Sequence of chain 1.A:
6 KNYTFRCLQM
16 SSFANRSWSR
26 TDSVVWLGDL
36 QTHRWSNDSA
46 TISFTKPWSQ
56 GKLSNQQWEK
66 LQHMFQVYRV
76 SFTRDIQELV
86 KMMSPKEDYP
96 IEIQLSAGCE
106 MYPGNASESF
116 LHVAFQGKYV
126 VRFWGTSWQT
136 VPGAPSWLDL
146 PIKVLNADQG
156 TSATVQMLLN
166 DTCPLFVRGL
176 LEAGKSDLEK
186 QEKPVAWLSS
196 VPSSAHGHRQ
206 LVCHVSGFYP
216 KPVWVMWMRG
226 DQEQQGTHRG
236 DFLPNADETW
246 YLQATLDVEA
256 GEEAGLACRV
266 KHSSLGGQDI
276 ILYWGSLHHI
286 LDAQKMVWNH

Binding-site contacts:
Ligand atom C3 contacts residue ASN20 of chain 1.A at 3.8 Å.
Ligand atom C1 contacts residue ALA19 of chain 1.A at 4.2 Å (hydrophobic).
Ligand atom N2 contacts residue ASN20 of chain 1.A at 2.9 Å (h-bond).
Ligand atom N2 contacts residue SER22 of chain 1.A at 3.6 Å.
Ligand atom C2 contacts residue ASN20 of chain 1.A at 2.4 Å.
Ligand atom C6 contacts residue TRP23 of chain 1.A at 3.9 Å (hydrophobic).
Ligand atom C5 contacts residue ASN20 of chain 1.A at 3.6 Å.
Ligand atom C7 contacts residue ASN20 of chain 1.A at 3.5 Å.
Ligand atom C4 contacts residue ASN20 of chain 1.A at 4.2 Å.
Ligand atom C5 contacts residue ALA19 of chain 1.A at 4.2 Å (hydrophobic).
Ligand atom O5 contacts residue ALA19 of chain 1.A at 3.4 Å.
Ligand atom C8 contacts residue TRP23 of chain 1.A at 3.5 Å (hydrophobic).
Ligand atom C1 contacts residue SER22 of chain 1.A at 3.9 Å.
Ligand atom C1 contacts residue TRP23 of chain 1.A at 3.6 Å (hydrophobic).
Ligand atom C2 contacts residue SER22 of chain 1.A at 4.3 Å.
Ligand atom C8 contacts residue ASN20 of chain 1.A at 4.5 Å.
Ligand atom C1 contacts residue ASN20 of chain 1.A at 1.4 Å.
Ligand atom O5 contacts residue ASN20 of chain 1.A at 2.3 Å (h-bond).
Ligand atom O4 contacts residue TRP23 of chain 1.A at 4.5 Å.
Ligand atom C6 contacts residue ALA19 of chain 1.A at 3.9 Å (hydrophobic).
Ligand atom O6 contacts residue ALA19 of chain 1.A at 3.8 Å.
Ligand atom O7 contacts residue ASN20 of chain 1.A at 3.8 Å.
Ligand atom C5 contacts residue TRP23 of chain 1.A at 3.6 Å (hydrophobic).
Ligand atom O7 contacts residue TRP23 of chain 1.A at 3.9 Å.
Ligand atom C7 contacts residue TRP23 of chain 1.A at 3.9 Å (hydrophobic).
Ligand atom O5 contacts residue TRP23 of chain 1.A at 3.6 Å.

The protein below binds the small molecule below.
Small molecule (SMILES): CC(=O)N[C@H]1[C@H](O[C@H]2[C@H](O)[C@@H](NC(C)=O)CO[C@@H]2CO)O[C@H](CO)[C@@H](O)[C@@H]1O